Sequence of chain 1.A:
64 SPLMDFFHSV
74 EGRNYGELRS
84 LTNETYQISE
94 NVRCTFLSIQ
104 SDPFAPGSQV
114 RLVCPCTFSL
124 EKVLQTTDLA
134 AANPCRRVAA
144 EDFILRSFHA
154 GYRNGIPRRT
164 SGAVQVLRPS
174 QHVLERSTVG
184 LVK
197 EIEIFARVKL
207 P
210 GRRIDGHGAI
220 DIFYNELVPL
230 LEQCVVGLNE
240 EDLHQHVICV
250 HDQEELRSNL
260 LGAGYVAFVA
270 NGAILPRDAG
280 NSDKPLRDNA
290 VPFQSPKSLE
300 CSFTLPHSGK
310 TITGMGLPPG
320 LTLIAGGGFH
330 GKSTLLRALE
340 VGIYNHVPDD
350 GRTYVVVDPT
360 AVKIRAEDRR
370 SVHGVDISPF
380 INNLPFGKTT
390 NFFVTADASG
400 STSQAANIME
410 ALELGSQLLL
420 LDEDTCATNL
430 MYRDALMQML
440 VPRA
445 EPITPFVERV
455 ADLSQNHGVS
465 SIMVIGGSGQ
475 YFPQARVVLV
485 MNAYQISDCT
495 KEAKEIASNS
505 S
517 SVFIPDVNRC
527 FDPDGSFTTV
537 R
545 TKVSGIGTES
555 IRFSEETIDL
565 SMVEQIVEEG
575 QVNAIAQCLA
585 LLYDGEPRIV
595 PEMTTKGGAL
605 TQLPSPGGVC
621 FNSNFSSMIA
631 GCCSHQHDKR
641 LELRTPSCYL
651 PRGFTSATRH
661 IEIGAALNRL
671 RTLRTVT

Sequence of chain 1.B:
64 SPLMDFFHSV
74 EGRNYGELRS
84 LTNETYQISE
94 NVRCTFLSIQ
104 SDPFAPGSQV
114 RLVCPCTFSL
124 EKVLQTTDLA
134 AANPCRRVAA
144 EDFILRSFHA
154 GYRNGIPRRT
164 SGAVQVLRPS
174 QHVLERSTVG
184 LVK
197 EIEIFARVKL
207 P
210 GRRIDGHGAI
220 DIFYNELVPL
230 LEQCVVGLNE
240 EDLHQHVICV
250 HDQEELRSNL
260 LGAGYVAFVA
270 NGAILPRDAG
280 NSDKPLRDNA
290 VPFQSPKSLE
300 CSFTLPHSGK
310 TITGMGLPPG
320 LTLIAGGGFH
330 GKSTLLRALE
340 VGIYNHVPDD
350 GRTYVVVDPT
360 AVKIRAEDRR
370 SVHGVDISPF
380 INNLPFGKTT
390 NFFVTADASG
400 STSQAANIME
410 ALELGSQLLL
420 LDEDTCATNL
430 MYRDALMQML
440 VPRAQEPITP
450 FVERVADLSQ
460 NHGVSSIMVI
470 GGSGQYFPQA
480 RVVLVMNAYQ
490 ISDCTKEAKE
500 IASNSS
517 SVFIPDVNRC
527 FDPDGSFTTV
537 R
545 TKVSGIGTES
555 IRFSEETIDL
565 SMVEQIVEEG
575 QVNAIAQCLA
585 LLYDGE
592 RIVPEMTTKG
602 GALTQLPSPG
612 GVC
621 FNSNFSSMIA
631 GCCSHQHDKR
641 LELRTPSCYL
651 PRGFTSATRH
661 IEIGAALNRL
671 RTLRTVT

A small-molecule ligand and the protein it binds are described below.
Small molecule (SMILES): Nc1ncnc2c1ncn2[C@@H]1O[C@H](CO[P](=O)(O)O[P](=O)(O)NP(=O)(O)O)[C@@H](O)[C@H]1O

Binding-site contacts:
Ligand atom N6 contacts residue TYR488 of chain 1.B at 3.1 Å.
Ligand atom O1A contacts residue SER398 of chain 1.A at 2.7 Å (h-bond).
Ligand atom O2G contacts residue SER332 of chain 1.B at 3.0 Å (h-bond).
Ligand atom N1 contacts residue TYR488 of chain 1.B at 3.5 Å.
Ligand atom O2G contacts residue GLY399 of chain 1.A at 3.5 Å (h-bond).
Ligand atom PB contacts residue MG1 of chain 1.H at 3.4 Å.
Ligand atom O1B contacts residue MG1 of chain 1.H at 2.1 Å.
Ligand atom O2A contacts residue GLY330 of chain 1.B at 3.4 Å.
Ligand atom O4' contacts residue TYR488 of chain 1.B at 3.1 Å (h-bond).
Ligand atom O2G contacts residue MG1 of chain 1.H at 2.3 Å.
Ligand atom C5 contacts residue TYR488 of chain 1.B at 3.3 Å (hydrophobic).
Ligand atom O1B contacts residue MG1 of chain 1.G at 2.8 Å.
Ligand atom O2G contacts residue MG1 of chain 1.G at 1.7 Å.
Ligand atom C8 contacts residue TYR488 of chain 1.B at 3.2 Å (hydrophobic).
Ligand atom O3G contacts residue GLY327 of chain 1.B at 3.5 Å (h-bond).
Ligand atom N1 contacts residue VAL290 of chain 1.B at 3.3 Å (h-bond).
Ligand atom O1A contacts residue MG1 of chain 1.H at 3.0 Å.
Ligand atom N9 contacts residue TYR488 of chain 1.B at 3.5 Å.
Ligand atom O2B contacts residue GLY327 of chain 1.B at 3.4 Å (h-bond).
Ligand atom O1B contacts residue SER332 of chain 1.B at 2.4 Å (h-bond).
Ligand atom PG contacts residue MG1 of chain 1.H at 3.4 Å.
Ligand atom O3' contacts residue ASP396 of chain 1.A at 2.5 Å (salt-bridge).
Ligand atom O2B contacts residue LYS331 of chain 1.B at 2.9 Å (salt-bridge).
Ligand atom PA contacts residue THR333 of chain 1.B at 3.4 Å.
Ligand atom O2A contacts residue THR333 of chain 1.B at 2.1 Å (h-bond).
Ligand atom C4 contacts residue TYR488 of chain 1.B at 3.5 Å (hydrophobic).
Ligand atom O3A contacts residue GLY330 of chain 1.B at 2.8 Å (h-bond).
Ligand atom N7 contacts residue TYR488 of chain 1.B at 3.1 Å.
Ligand atom O1G contacts residue SER398 of chain 1.A at 2.9 Å.
Ligand atom C6 contacts residue TYR488 of chain 1.B at 3.3 Å (hydrophobic).
Ligand atom O1G contacts residue GLY399 of chain 1.A at 3.3 Å (h-bond).
Ligand atom C5' contacts residue PHE328 of chain 1.B at 3.3 Å (hydrophobic).
Ligand atom N6 contacts residue VAL290 of chain 1.B at 3.5 Å (h-bond).
Ligand atom O5' contacts residue PHE328 of chain 1.B at 3.5 Å (h-bond).
Ligand atom PG contacts residue MG1 of chain 1.G at 3.2 Å.
Ligand atom C5' contacts residue SER398 of chain 1.A at 3.1 Å.
Ligand atom N3B contacts residue GLY327 of chain 1.B at 2.6 Å (h-bond).
Ligand atom N3B contacts residue SER398 of chain 1.A at 3.2 Å (h-bond).
Ligand atom C4' contacts residue PHE328 of chain 1.B at 3.3 Å (hydrophobic).
Ligand atom O1G contacts residue SER400 of chain 1.A at 3.1 Å (h-bond).